Binding-site contacts:
Ligand atom NBI contacts residue LYS237 of chain 1.A at 3.7 Å.
Ligand atom CAQ contacts residue LEU231 of chain 1.A at 3.7 Å (hydrophobic).
Ligand atom CAM contacts residue GLU59 of chain 1.A at 3.2 Å.
Ligand atom CAS contacts residue LEU52 of chain 1.A at 3.5 Å (hydrophobic).
Ligand atom CAX contacts residue HIS230 of chain 1.A at 3.6 Å.
Ligand atom CAZ contacts residue HIS230 of chain 1.A at 3.6 Å.
Ligand atom CAK contacts residue LEU93 of chain 1.A at 3.5 Å (hydrophobic).
Ligand atom OBB contacts residue THR53 of chain 1.A at 3.1 Å (h-bond).
Ligand atom OBD contacts residue ILE130 of chain 1.A at 3.8 Å.
Ligand atom CAI contacts residue PHE110 of chain 1.A at 3.7 Å (hydrophobic).
Ligand atom CAY contacts residue VAL124 of chain 1.A at 3.6 Å (hydrophobic).
Ligand atom OBE contacts residue GLY227 of chain 1.A at 3.3 Å.
Ligand atom CAR contacts residue LEU52 of chain 1.A at 3.8 Å (hydrophobic).
Ligand atom CBH contacts residue LYS237 of chain 1.A at 3.8 Å.
Ligand atom CAV contacts residue HIS230 of chain 1.A at 3.7 Å.
Ligand atom NBG contacts residue GLU125 of chain 1.A at 3.3 Å (salt-bridge).
Ligand atom NBG contacts residue SER233 of chain 1.A at 3.4 Å (h-bond).
Ligand atom CAW contacts residue HIS230 of chain 1.A at 3.5 Å.
Ligand atom OBD contacts residue MET127 of chain 1.A at 3.4 Å.
Ligand atom CAL contacts residue GLU59 of chain 1.A at 3.2 Å.
Ligand atom CAJ contacts residue LEU97 of chain 1.A at 3.8 Å (hydrophobic).
Ligand atom CBJ contacts residue VAL124 of chain 1.A at 3.6 Å (hydrophobic).
Ligand atom OBE contacts residue ILE130 of chain 1.A at 3.3 Å.
Ligand atom CAP contacts residue ALA56 of chain 1.A at 3.6 Å (hydrophobic).
Ligand atom NBI contacts residue GLU45 of chain 1.A at 3.2 Å (salt-bridge).
Ligand atom CBJ contacts residue MET234 of chain 1.A at 3.6 Å (hydrophobic).
Ligand atom CAW contacts residue MET127 of chain 1.A at 3.7 Å (hydrophobic).
Ligand atom CBH contacts residue SER233 of chain 1.A at 3.5 Å.
Ligand atom CAR contacts residue THR53 of chain 1.A at 3.7 Å.
Ligand atom CAC contacts residue MET94 of chain 1.A at 3.4 Å (hydrophobic).
Ligand atom CAX contacts residue VAL124 of chain 1.A at 3.5 Å (hydrophobic).
Ligand atom CAZ contacts residue MET49 of chain 1.A at 3.6 Å (hydrophobic).
Ligand atom OBC contacts residue ARG100 of chain 1.A at 3.1 Å (salt-bridge).
Ligand atom CBA contacts residue LEU231 of chain 1.A at 3.8 Å (hydrophobic).
Ligand atom CBH contacts residue GLU45 of chain 1.A at 3.7 Å.
Ligand atom OBB contacts residue LEU246 of chain 1.A at 3.3 Å.
Ligand atom OBC contacts residue GLU59 of chain 1.A at 2.4 Å (salt-bridge).
Ligand atom CAX contacts residue GLU125 of chain 1.A at 3.2 Å.
Ligand atom CBA contacts residue MET49 of chain 1.A at 3.4 Å (hydrophobic).
Ligand atom NBF contacts residue VAL124 of chain 1.A at 3.5 Å.

This protein binds this small molecule.
Small molecule (SMILES): O=S(=O)(Oc1ccc(-n2cncn2)cc1)[C@@H]1C[C@@H]2O[C@H]1C(c1ccc(O)cc1)=C2c1ccc(O)cc1

Sequence of chain 1.A:
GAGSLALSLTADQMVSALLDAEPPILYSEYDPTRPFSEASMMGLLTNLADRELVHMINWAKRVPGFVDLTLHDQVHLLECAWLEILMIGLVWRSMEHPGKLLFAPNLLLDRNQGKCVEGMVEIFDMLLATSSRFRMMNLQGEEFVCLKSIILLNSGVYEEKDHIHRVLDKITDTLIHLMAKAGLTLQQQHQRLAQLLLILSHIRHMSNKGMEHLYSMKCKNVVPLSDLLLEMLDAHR